The protein below binds the small molecule below.
Small molecule (SMILES): Cc1csc([C@](C)(O)c2nnc(Nc3ccn(Cc4c(F)cccc4F)n3)s2)n1

Binding-site contacts:
Ligand atom C7 contacts residue MET98 of chain 1.C at 3.6 Å (hydrophobic).
Ligand atom N5 contacts residue MET103 of chain 1.C at 3.6 Å.
Ligand atom N1 contacts residue PHE97 of chain 1.C at 3.5 Å.
Ligand atom N2 contacts residue MET98 of chain 1.C at 3.1 Å (h-bond).
Ligand atom N2 contacts residue PHE97 of chain 1.C at 3.5 Å.
Ligand atom C9 contacts residue MET103 of chain 1.C at 3.8 Å (hydrophobic).
Ligand atom C12 contacts residue ILE202 of chain 1.C at 3.6 Å (hydrophobic).
Ligand atom C14 contacts residue MET103 of chain 1.C at 3.7 Å (hydrophobic).
Ligand atom N contacts residue MET161 of chain 1.C at 3.8 Å.
Ligand atom N1 contacts residue MET98 of chain 1.C at 3.9 Å.
Ligand atom N3 contacts residue MET98 of chain 1.C at 2.7 Å (h-bond).
Ligand atom C5 contacts residue GLY96 of chain 1.C at 3.6 Å.
Ligand atom F1 contacts residue ALA198 of chain 1.C at 3.4 Å.
Ligand atom O contacts residue NAD1 of chain 1.L at 3.6 Å.
Ligand atom C15 contacts residue TYR158 of chain 1.C at 3.9 Å (hydrophobic).
Ligand atom C14 contacts residue MET199 of chain 1.C at 3.9 Å (hydrophobic).
Ligand atom C contacts residue PHE149 of chain 1.C at 3.7 Å (hydrophobic).
Ligand atom F contacts residue GLY104 of chain 1.C at 3.0 Å.
Ligand atom C17 contacts residue ILE202 of chain 1.C at 3.9 Å (hydrophobic).
Ligand atom C9 contacts residue MET98 of chain 1.C at 3.8 Å (hydrophobic).
Ligand atom C16 contacts residue ILE215 of chain 1.C at 3.6 Å (hydrophobic).
Ligand atom N3 contacts residue MET103 of chain 1.C at 3.4 Å (h-bond).
Ligand atom C16 contacts residue MET103 of chain 1.C at 3.8 Å (hydrophobic).
Ligand atom C7 contacts residue MET103 of chain 1.C at 3.6 Å (hydrophobic).
Ligand atom C1 contacts residue NAD1 of chain 1.L at 3.4 Å.
Ligand atom C15 contacts residue ILE215 of chain 1.C at 3.6 Å (hydrophobic).
Ligand atom F1 contacts residue MET199 of chain 1.C at 3.9 Å.
Ligand atom C17 contacts residue MET103 of chain 1.C at 3.9 Å (hydrophobic).
Ligand atom N1 contacts residue GLY96 of chain 1.C at 3.7 Å.
Ligand atom C15 contacts residue MET103 of chain 1.C at 3.6 Å (hydrophobic).
Ligand atom S1 contacts residue ALA198 of chain 1.C at 3.9 Å.
Ligand atom N1 contacts residue MET161 of chain 1.C at 3.5 Å.
Ligand atom N contacts residue NAD1 of chain 1.L at 2.8 Å (h-bond).
Ligand atom C8 contacts residue MET103 of chain 1.C at 3.4 Å (hydrophobic).
Ligand atom C11 contacts residue ILE202 of chain 1.C at 3.9 Å (hydrophobic).
Ligand atom O contacts residue ALA198 of chain 1.C at 3.5 Å.
Ligand atom C5 contacts residue NAD1 of chain 1.L at 3.5 Å.
Ligand atom C13 contacts residue MET103 of chain 1.C at 3.9 Å (hydrophobic).
Ligand atom C8 contacts residue MET98 of chain 1.C at 3.5 Å (hydrophobic).
Ligand atom C contacts residue NAD1 of chain 1.L at 3.1 Å.

Sequence of chain 1.C:
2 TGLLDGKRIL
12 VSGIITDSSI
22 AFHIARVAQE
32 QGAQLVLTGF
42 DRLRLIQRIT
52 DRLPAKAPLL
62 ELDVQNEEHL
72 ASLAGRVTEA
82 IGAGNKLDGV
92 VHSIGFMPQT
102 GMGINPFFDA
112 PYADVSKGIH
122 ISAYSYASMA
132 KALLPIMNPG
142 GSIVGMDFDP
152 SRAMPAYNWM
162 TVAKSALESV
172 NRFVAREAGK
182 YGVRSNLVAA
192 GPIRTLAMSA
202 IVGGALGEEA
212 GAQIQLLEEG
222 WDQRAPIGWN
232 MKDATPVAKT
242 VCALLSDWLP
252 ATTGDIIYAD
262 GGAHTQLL